This protein binds this small molecule.
Small molecule (SMILES): CC(=O)N[C@H]1CO[C@H](CO[C@@H]2O[C@@H](C)[C@@H](O)[C@@H](O)[C@@H]2O)[C@@H](O)[C@@H]1O

Sequence of chain 3.A:
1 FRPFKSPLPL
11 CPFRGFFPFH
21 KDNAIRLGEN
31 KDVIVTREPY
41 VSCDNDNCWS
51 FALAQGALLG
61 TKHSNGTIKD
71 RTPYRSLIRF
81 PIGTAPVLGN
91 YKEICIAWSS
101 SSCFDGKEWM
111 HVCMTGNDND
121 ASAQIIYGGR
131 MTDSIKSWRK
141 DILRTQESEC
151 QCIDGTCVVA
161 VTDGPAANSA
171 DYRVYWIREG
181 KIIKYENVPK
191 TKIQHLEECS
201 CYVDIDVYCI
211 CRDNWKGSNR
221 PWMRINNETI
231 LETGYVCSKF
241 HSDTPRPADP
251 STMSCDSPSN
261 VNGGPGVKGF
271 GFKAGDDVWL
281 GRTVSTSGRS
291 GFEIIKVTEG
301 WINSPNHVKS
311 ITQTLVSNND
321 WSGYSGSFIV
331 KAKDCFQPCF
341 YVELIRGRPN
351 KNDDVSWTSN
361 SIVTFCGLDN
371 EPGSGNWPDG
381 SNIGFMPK

Binding-site contacts:
Ligand atom O7 contacts residue THR156 of chain 3.A at 4.1 Å.
Ligand atom O2 contacts residue PRO7 of chain 3.A at 4.2 Å.
Ligand atom O7 contacts residue ASN227 of chain 3.A at 3.4 Å (h-bond).
Ligand atom O3 contacts residue PRO7 of chain 3.A at 4.0 Å.
Ligand atom C6 contacts residue ASN227 of chain 3.A at 4.3 Å.
Ligand atom C6 contacts residue ASN227 of chain 3.A at 3.6 Å.
Ligand atom C7 contacts residue GLU228 of chain 3.A at 3.9 Å.
Ligand atom C5 contacts residue ASN227 of chain 3.A at 3.5 Å.
Ligand atom C6 contacts residue ASP154 of chain 3.A at 3.5 Å.
Ligand atom O5 contacts residue ASP154 of chain 3.A at 4.3 Å.
Ligand atom C8 contacts residue ASN227 of chain 3.A at 4.1 Å.
Ligand atom C3 contacts residue GLU228 of chain 3.A at 3.8 Å.
Ligand atom C5 contacts residue ASN227 of chain 3.A at 3.6 Å.
Ligand atom O6 contacts residue ASP154 of chain 3.A at 4.4 Å.
Ligand atom C2 contacts residue ASN227 of chain 3.A at 2.5 Å.
Ligand atom O3 contacts residue ILE205 of chain 3.A at 4.4 Å.
Ligand atom C6 contacts residue GLU228 of chain 3.A at 4.0 Å.
Ligand atom C6 contacts residue ASN226 of chain 3.A at 3.6 Å.
Ligand atom C1 contacts residue GLU228 of chain 3.A at 3.7 Å.
Ligand atom C4 contacts residue ASN227 of chain 3.A at 4.2 Å.
Ligand atom O5 contacts residue ASN227 of chain 3.A at 2.3 Å (h-bond).
Ligand atom N2 contacts residue ASN227 of chain 3.A at 2.9 Å (h-bond).
Ligand atom C3 contacts residue ASN227 of chain 3.A at 3.8 Å.
Ligand atom C2 contacts residue GLU228 of chain 3.A at 3.6 Å.
Ligand atom C8 contacts residue GLU228 of chain 3.A at 3.8 Å.
Ligand atom C7 contacts residue ASN227 of chain 3.A at 3.2 Å.
Ligand atom C4 contacts residue ASN227 of chain 3.A at 4.2 Å.
Ligand atom N2 contacts residue GLU228 of chain 3.A at 2.9 Å (salt-bridge).
Ligand atom C1 contacts residue ASN227 of chain 3.A at 1.4 Å.